Sequence of chain 3.A:
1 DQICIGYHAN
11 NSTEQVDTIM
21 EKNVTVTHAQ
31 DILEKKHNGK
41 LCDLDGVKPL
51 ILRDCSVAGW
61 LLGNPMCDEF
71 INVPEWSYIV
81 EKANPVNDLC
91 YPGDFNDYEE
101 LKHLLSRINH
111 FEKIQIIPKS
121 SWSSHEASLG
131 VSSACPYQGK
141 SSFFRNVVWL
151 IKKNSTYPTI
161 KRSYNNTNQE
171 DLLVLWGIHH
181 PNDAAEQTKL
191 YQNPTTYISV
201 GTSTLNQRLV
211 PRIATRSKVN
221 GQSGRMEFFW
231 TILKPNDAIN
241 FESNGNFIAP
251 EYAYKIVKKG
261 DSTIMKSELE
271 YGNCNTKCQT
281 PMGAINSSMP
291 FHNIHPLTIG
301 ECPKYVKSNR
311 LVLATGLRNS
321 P

This small molecule binds to this protein.
Small molecule (SMILES): CCO[C@]1(C(=O)O)CC(=O)[C@@H](NC(C)=O)[C@H]([C@H](O)[C@H](O)CO)O1

Binding-site contacts:
Ligand atom C10 contacts residue LEU190 of chain 3.A at 4.1 Å (hydrophobic).
Ligand atom O1B contacts residue SER133 of chain 3.A at 2.9 Å (h-bond).
Ligand atom C1 contacts residue GLN222 of chain 3.A at 3.9 Å.
Ligand atom O10 contacts residue LEU129 of chain 3.A at 3.3 Å (h-bond).
Ligand atom C1 contacts residue GLN222 of chain 3.A at 4.0 Å.
Ligand atom C9 contacts residue TYR91 of chain 3.A at 3.2 Å (hydrophobic).
Ligand atom O9 contacts residue GLU186 of chain 3.A at 2.6 Å (salt-bridge).
Ligand atom C5 contacts residue VAL131 of chain 3.A at 4.1 Å (hydrophobic).
Ligand atom O10 contacts residue VAL131 of chain 3.A at 3.7 Å.
Ligand atom C8 contacts residue TYR91 of chain 3.A at 3.9 Å (hydrophobic).
Ligand atom O1A contacts residue SER133 of chain 3.A at 3.8 Å.
Ligand atom C11 contacts residue LYS189 of chain 3.A at 4.1 Å.
Ligand atom C9 contacts residue GLU186 of chain 3.A at 3.1 Å.
Ligand atom O1B contacts residue SER132 of chain 3.A at 3.6 Å.
Ligand atom C1 contacts residue SER132 of chain 3.A at 3.8 Å.
Ligand atom O7 contacts residue LEU190 of chain 3.A at 3.9 Å.
Ligand atom C2 contacts residue GLN222 of chain 3.A at 3.3 Å.
Ligand atom C11 contacts residue LEU190 of chain 3.A at 4.0 Å (hydrophobic).
Ligand atom O1A contacts residue SER132 of chain 3.A at 2.9 Å (h-bond).
Ligand atom N5 contacts residue VAL131 of chain 3.A at 3.3 Å (h-bond).
Ligand atom C4 contacts residue VAL131 of chain 3.A at 4.0 Å (hydrophobic).
Ligand atom C10 contacts residue LEU129 of chain 3.A at 4.0 Å (hydrophobic).
Ligand atom O9 contacts residue HIS179 of chain 3.A at 3.2 Å (h-bond).
Ligand atom C1 contacts residue SER133 of chain 3.A at 3.5 Å.
Ligand atom O4 contacts residue VAL131 of chain 3.A at 3.5 Å (h-bond).
Ligand atom C8 contacts residue GLU186 of chain 3.A at 4.1 Å.
Ligand atom O9 contacts residue TYR91 of chain 3.A at 2.8 Å (h-bond).
Ligand atom O6 contacts residue GLN222 of chain 3.A at 4.1 Å.
Ligand atom O10 contacts residue TRP149 of chain 3.A at 3.9 Å.
Ligand atom O2 contacts residue GLN222 of chain 3.A at 4.2 Å.
Ligand atom C10 contacts residue VAL131 of chain 3.A at 3.8 Å (hydrophobic).
Ligand atom O10 contacts residue GLY130 of chain 3.A at 4.1 Å.
Ligand atom O9 contacts residue GLY224 of chain 3.A at 3.5 Å.
Ligand atom O8 contacts residue GLN222 of chain 3.A at 3.1 Å (h-bond).
Ligand atom O10 contacts residue LEU190 of chain 3.A at 4.1 Å.
Ligand atom C9 contacts residue HIS179 of chain 3.A at 3.4 Å.
Ligand atom O8 contacts residue TYR91 of chain 3.A at 3.2 Å (h-bond).
Ligand atom O1A contacts residue GLN222 of chain 3.A at 3.0 Å (h-bond).
Ligand atom C7 contacts residue TRP149 of chain 3.A at 4.0 Å (hydrophobic).
Ligand atom N5 contacts residue TRP149 of chain 3.A at 4.0 Å.